A small-molecule ligand and the protein it binds are described below.
Small molecule (SMILES): Cc1ccc2oc(=O)c(C(=O)Oc3cccc(I)c3)cc2c1

Sequence of chain 1.F:
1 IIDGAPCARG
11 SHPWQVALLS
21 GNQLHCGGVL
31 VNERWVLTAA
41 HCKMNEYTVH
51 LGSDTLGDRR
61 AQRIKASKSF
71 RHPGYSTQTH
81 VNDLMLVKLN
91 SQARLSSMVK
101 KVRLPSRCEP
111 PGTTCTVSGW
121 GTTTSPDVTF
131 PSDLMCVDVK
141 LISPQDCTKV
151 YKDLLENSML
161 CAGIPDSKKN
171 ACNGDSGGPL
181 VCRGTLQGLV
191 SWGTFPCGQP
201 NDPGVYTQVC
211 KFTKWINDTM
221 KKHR

Binding-site contacts:
Ligand atom C16 contacts residue GLY174 of chain 1.F at 3.5 Å.
Ligand atom C12 contacts residue CYS26 of chain 1.F at 4.2 Å (hydrophobic).
Ligand atom C5 contacts residue HIS41 of chain 1.F at 1.5 Å.
Ligand atom C3 contacts residue HIS41 of chain 1.F at 3.1 Å.
Ligand atom C15 contacts residue HIS25 of chain 1.F at 3.3 Å.
Ligand atom C16 contacts residue LEU24 of chain 1.F at 4.0 Å (hydrophobic).
Ligand atom C12 contacts residue HIS25 of chain 1.F at 4.2 Å.
Ligand atom O4 contacts residue HIS25 of chain 1.F at 4.1 Å.
Ligand atom C2 contacts residue HIS41 of chain 1.F at 4.3 Å.
Ligand atom C4 contacts residue SER176 of chain 1.F at 3.9 Å.
Ligand atom O5 contacts residue PHE130 of chain 1.F at 3.9 Å.
Ligand atom C12 contacts residue SER176 of chain 1.F at 3.3 Å.
Ligand atom C23 contacts residue LEU24 of chain 1.F at 3.9 Å (hydrophobic).
Ligand atom C14 contacts residue HIS25 of chain 1.F at 3.4 Å.
Ligand atom C5 contacts residue SER176 of chain 1.F at 3.7 Å.
Ligand atom O5 contacts residue GLY174 of chain 1.F at 3.2 Å (h-bond).
Ligand atom O5 contacts residue ASN173 of chain 1.F at 3.2 Å.
Ligand atom C3 contacts residue HIS25 of chain 1.F at 4.3 Å.
Ligand atom O6 contacts residue HIS25 of chain 1.F at 3.6 Å.
Ligand atom C13 contacts residue HIS25 of chain 1.F at 3.4 Å.
Ligand atom C3 contacts residue CYS26 of chain 1.F at 4.0 Å (hydrophobic).
Ligand atom C13 contacts residue SER176 of chain 1.F at 4.3 Å.
Ligand atom C16 contacts residue ASN173 of chain 1.F at 4.0 Å.
Ligand atom C12 contacts residue HIS41 of chain 1.F at 3.6 Å.
Ligand atom C4 contacts residue CYS26 of chain 1.F at 4.0 Å (hydrophobic).
Ligand atom C1 contacts residue CYS26 of chain 1.F at 4.3 Å (hydrophobic).
Ligand atom O6 contacts residue LEU24 of chain 1.F at 3.2 Å (h-bond).
Ligand atom C15 contacts residue GLY174 of chain 1.F at 3.9 Å.
Ligand atom C14 contacts residue ASN173 of chain 1.F at 4.3 Å.
Ligand atom O1 contacts residue HIS25 of chain 1.F at 3.1 Å (h-bond).
Ligand atom O4 contacts residue GLY174 of chain 1.F at 3.5 Å.
Ligand atom C23 contacts residue HIS25 of chain 1.F at 3.2 Å.
Ligand atom O4 contacts residue PHE130 of chain 1.F at 4.0 Å.
Ligand atom C2 contacts residue CYS26 of chain 1.F at 4.2 Å (hydrophobic).
Ligand atom C14 contacts residue GLY174 of chain 1.F at 3.5 Å.
Ligand atom C4 contacts residue HIS41 of chain 1.F at 2.5 Å.
Ligand atom C1 contacts residue HIS25 of chain 1.F at 3.3 Å.
Ligand atom C16 contacts residue HIS25 of chain 1.F at 4.0 Å.
Ligand atom O4 contacts residue LEU24 of chain 1.F at 3.0 Å (h-bond).
Ligand atom C2 contacts residue HIS25 of chain 1.F at 3.5 Å.